The protein below binds the small molecule below.
Small molecule (SMILES): N[C@@H](Cc1conc1O)C(=O)O

Sequence of chain 1.B:
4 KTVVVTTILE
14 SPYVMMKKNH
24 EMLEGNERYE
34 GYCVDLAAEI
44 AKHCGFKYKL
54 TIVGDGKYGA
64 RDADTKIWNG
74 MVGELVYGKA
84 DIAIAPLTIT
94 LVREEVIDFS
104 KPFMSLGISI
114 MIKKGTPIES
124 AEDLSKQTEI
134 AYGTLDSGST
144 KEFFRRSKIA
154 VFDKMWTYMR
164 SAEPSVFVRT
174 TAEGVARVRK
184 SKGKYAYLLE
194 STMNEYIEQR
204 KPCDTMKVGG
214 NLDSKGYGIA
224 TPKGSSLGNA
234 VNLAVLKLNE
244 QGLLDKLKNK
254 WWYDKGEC

Binding-site contacts:
Ligand atom C4 contacts residue GLU193 of chain 1.B at 3.5 Å.
Ligand atom O42 contacts residue TYR61 of chain 1.B at 3.5 Å.
Ligand atom C42 contacts residue THR91 of chain 1.B at 3.4 Å.
Ligand atom N2 contacts residue GLU193 of chain 1.B at 3.1 Å (salt-bridge).
Ligand atom C3 contacts residue GLU193 of chain 1.B at 3.9 Å.
Ligand atom C43 contacts residue THR91 of chain 1.B at 3.7 Å.
Ligand atom O41 contacts residue LEU90 of chain 1.B at 3.8 Å.
Ligand atom N1 contacts residue PRO89 of chain 1.B at 2.9 Å (h-bond).
Ligand atom C5 contacts residue TYR61 of chain 1.B at 4.0 Å (hydrophobic).
Ligand atom C5 contacts residue GLU193 of chain 1.B at 3.5 Å.
Ligand atom C3 contacts residue THR143 of chain 1.B at 3.5 Å.
Ligand atom N1 contacts residue TYR61 of chain 1.B at 4.0 Å.
Ligand atom O41 contacts residue ARG96 of chain 1.B at 2.9 Å (salt-bridge).
Ligand atom O1 contacts residue THR174 of chain 1.B at 4.1 Å.
Ligand atom C42 contacts residue GLU193 of chain 1.B at 3.3 Å.
Ligand atom O42 contacts residue ARG96 of chain 1.B at 3.0 Å (salt-bridge).
Ligand atom O1 contacts residue LEU192 of chain 1.B at 4.1 Å.
Ligand atom O31 contacts residue THR143 of chain 1.B at 2.5 Å (h-bond).
Ligand atom C43 contacts residue ARG96 of chain 1.B at 3.6 Å.
Ligand atom N1 contacts residue THR91 of chain 1.B at 2.9 Å (h-bond).
Ligand atom C41 contacts residue GLU193 of chain 1.B at 4.0 Å.
Ligand atom O41 contacts residue TYR61 of chain 1.B at 3.5 Å.
Ligand atom O41 contacts residue SER142 of chain 1.B at 3.9 Å.
Ligand atom O41 contacts residue PRO89 of chain 1.B at 3.9 Å.
Ligand atom C4 contacts residue LEU138 of chain 1.B at 4.1 Å (hydrophobic).
Ligand atom O42 contacts residue GLY141 of chain 1.B at 3.2 Å.
Ligand atom N1 contacts residue TYR220 of chain 1.B at 3.7 Å.
Ligand atom N1 contacts residue GLU193 of chain 1.B at 2.5 Å (salt-bridge).
Ligand atom C41 contacts residue LEU138 of chain 1.B at 3.9 Å (hydrophobic).
Ligand atom N2 contacts residue LEU192 of chain 1.B at 3.5 Å.
Ligand atom C43 contacts residue SER142 of chain 1.B at 3.3 Å.
Ligand atom C5 contacts residue MET196 of chain 1.B at 3.6 Å (hydrophobic).
Ligand atom C42 contacts residue SER142 of chain 1.B at 3.4 Å.
Ligand atom O1 contacts residue GLU193 of chain 1.B at 3.6 Å.
Ligand atom C43 contacts residue TYR61 of chain 1.B at 3.6 Å (hydrophobic).
Ligand atom O1 contacts residue MET196 of chain 1.B at 3.7 Å.
Ligand atom C41 contacts residue TYR61 of chain 1.B at 3.7 Å (hydrophobic).
Ligand atom O41 contacts residue THR91 of chain 1.B at 3.0 Å (h-bond).
Ligand atom O42 contacts residue SER142 of chain 1.B at 3.0 Å (h-bond).
Ligand atom N2 contacts residue THR143 of chain 1.B at 4.1 Å.